Binding-site contacts:
Ligand atom C3 contacts residue ARG255 of chain 1.A at 4.1 Å.
Ligand atom N7 contacts residue GLN105 of chain 1.A at 4.2 Å.
Ligand atom C6 contacts residue HIS109 of chain 1.A at 3.3 Å.
Ligand atom C8 contacts residue ARG255 of chain 1.A at 4.2 Å.
Ligand atom C5 contacts residue ARG255 of chain 1.A at 3.5 Å.
Ligand atom C18 contacts residue PRO424 of chain 1.A at 3.7 Å (hydrophobic).
Ligand atom C8 contacts residue PHE381 of chain 1.A at 4.0 Å (hydrophobic).
Ligand atom C20 contacts residue ARG255 of chain 1.A at 3.2 Å.
Ligand atom O12 contacts residue PHE381 of chain 1.A at 4.1 Å.
Ligand atom C20 contacts residue SER254 of chain 1.A at 3.8 Å.
Ligand atom C17 contacts residue PRO424 of chain 1.A at 3.4 Å (hydrophobic).
Ligand atom C2 contacts residue HEM1 of chain 1.F at 2.9 Å.
Ligand atom N19 contacts residue PHE381 of chain 1.A at 3.9 Å.
Ligand atom N9 contacts residue ARG255 of chain 1.A at 4.0 Å.
Ligand atom C6 contacts residue GLN105 of chain 1.A at 4.2 Å.
Ligand atom N7 contacts residue HEM1 of chain 1.F at 2.6 Å (h-bond).
Ligand atom C3 contacts residue HEM1 of chain 1.F at 3.3 Å.
Ligand atom N19 contacts residue ARG255 of chain 1.A at 3.6 Å.
Ligand atom C5 contacts residue GLU258 of chain 1.A at 3.2 Å.
Ligand atom N9 contacts residue PHE381 of chain 1.A at 3.7 Å.
Ligand atom C1 contacts residue HIS109 of chain 1.A at 3.2 Å.
Ligand atom C6 contacts residue GLU258 of chain 1.A at 3.8 Å.
Ligand atom C1 contacts residue ARG255 of chain 1.A at 4.0 Å.
Ligand atom C6 contacts residue ARG255 of chain 1.A at 3.8 Å.
Ligand atom C18 contacts residue PHE381 of chain 1.A at 3.7 Å (hydrophobic).
Ligand atom C17 contacts residue PHE381 of chain 1.A at 3.4 Å (hydrophobic).
Ligand atom C1 contacts residue HEM1 of chain 1.F at 3.1 Å.
Ligand atom N19 contacts residue SER254 of chain 1.A at 3.1 Å (h-bond).
Ligand atom C4 contacts residue HEM1 of chain 1.F at 4.2 Å.
Ligand atom C2 contacts residue ARG255 of chain 1.A at 4.0 Å.
Ligand atom C8 contacts residue GLU258 of chain 1.A at 4.2 Å.
Ligand atom C20 contacts residue PHE381 of chain 1.A at 4.1 Å (hydrophobic).
Ligand atom C4 contacts residue ARG255 of chain 1.A at 3.8 Å.
Ligand atom C6 contacts residue HEM1 of chain 1.F at 3.9 Å.
Ligand atom C4 contacts residue GLU258 of chain 1.A at 3.9 Å.
Ligand atom O12 contacts residue HEM1 of chain 1.F at 3.8 Å.
Ligand atom C2 contacts residue HIS109 of chain 1.A at 4.3 Å.
Ligand atom N7 contacts residue HIS109 of chain 1.A at 2.6 Å (h-bond).
Ligand atom C5 contacts residue HIS109 of chain 1.A at 4.2 Å.
Ligand atom O12 contacts residue GLN423 of chain 1.A at 3.9 Å.

The protein below binds the small molecule below.
Small molecule (SMILES): Nc1ccc(C(=O)n2ccnc2)cc1

Sequence of chain 1.A:
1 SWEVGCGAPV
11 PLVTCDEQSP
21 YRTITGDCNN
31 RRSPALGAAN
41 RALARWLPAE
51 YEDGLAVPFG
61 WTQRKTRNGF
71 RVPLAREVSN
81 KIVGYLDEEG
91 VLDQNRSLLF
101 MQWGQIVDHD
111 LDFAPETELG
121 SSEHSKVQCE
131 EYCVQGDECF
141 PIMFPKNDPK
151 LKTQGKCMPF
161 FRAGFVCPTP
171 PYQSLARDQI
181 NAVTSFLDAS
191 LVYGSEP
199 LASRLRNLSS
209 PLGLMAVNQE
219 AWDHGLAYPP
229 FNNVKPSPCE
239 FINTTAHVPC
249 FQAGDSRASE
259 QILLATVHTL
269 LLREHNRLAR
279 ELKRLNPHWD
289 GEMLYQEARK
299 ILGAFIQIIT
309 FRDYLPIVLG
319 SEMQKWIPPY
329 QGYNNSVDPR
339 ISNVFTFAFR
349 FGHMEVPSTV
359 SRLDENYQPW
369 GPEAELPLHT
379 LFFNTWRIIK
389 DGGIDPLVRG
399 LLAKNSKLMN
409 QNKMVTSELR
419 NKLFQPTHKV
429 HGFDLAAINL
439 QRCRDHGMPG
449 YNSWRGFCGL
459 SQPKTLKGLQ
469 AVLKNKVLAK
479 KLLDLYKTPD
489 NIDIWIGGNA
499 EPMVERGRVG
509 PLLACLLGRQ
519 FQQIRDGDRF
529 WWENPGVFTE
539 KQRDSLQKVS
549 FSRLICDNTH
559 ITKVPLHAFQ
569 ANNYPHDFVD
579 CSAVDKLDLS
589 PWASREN